Binding-site contacts:
Ligand atom C6 contacts residue PRO631 of chain 3.P at 3.6 Å (hydrophobic).
Ligand atom C8 contacts residue HIS630 of chain 3.P at 3.1 Å.
Ligand atom O4' contacts residue HIS630 of chain 3.P at 4.2 Å.
Ligand atom C2 contacts residue GLY639 of chain 3.P at 3.9 Å.
Ligand atom O2P contacts residue PRO631 of chain 3.P at 3.8 Å.
Ligand atom C2' contacts residue PRO419 of chain 3.P at 4.0 Å (hydrophobic).
Ligand atom N7 contacts residue ASP609 of chain 3.P at 4.1 Å.
Ligand atom C6 contacts residue GLY639 of chain 3.P at 3.8 Å.
Ligand atom N6 contacts residue PRO631 of chain 3.P at 3.8 Å.
Ligand atom O5' contacts residue PRO631 of chain 3.P at 4.0 Å.
Ligand atom C5 contacts residue PRO631 of chain 3.P at 4.1 Å (hydrophobic).
Ligand atom N7 contacts residue HIS630 of chain 3.P at 3.6 Å.
Ligand atom N6 contacts residue PRO633 of chain 3.P at 4.2 Å.
Ligand atom P contacts residue PHE629 of chain 3.P at 4.4 Å.
Ligand atom C2 contacts residue PRO631 of chain 3.P at 4.3 Å (hydrophobic).
Ligand atom N9 contacts residue PRO419 of chain 3.P at 4.2 Å.
Ligand atom N6 contacts residue GLY637 of chain 3.P at 4.0 Å.
Ligand atom O4' contacts residue PRO631 of chain 3.P at 4.1 Å.
Ligand atom N6 contacts residue GLY639 of chain 3.P at 2.9 Å (h-bond).
Ligand atom N6 contacts residue PHE638 of chain 3.P at 3.8 Å.
Ligand atom O2P contacts residue PHE629 of chain 3.P at 3.4 Å (h-bond).
Ligand atom N3 contacts residue PRO419 of chain 3.P at 4.2 Å.
Ligand atom N1 contacts residue VAL418 of chain 3.P at 3.8 Å.
Ligand atom C2 contacts residue PRO419 of chain 3.P at 4.2 Å (hydrophobic).
Ligand atom O2P contacts residue HIS628 of chain 3.P at 3.8 Å.
Ligand atom N9 contacts residue HIS630 of chain 3.P at 3.8 Å.
Ligand atom C6 contacts residue PRO419 of chain 3.P at 4.3 Å (hydrophobic).
Ligand atom N1 contacts residue PRO631 of chain 3.P at 3.8 Å.
Ligand atom N1 contacts residue PRO419 of chain 3.P at 4.2 Å.
Ligand atom N7 contacts residue SER632 of chain 3.P at 3.8 Å.
Ligand atom N1 contacts residue GLY639 of chain 3.P at 3.1 Å (h-bond).
Ligand atom N6 contacts residue SER632 of chain 3.P at 4.0 Å.
Ligand atom C6 contacts residue VAL418 of chain 3.P at 4.0 Å (hydrophobic).
Ligand atom C4 contacts residue PRO419 of chain 3.P at 4.0 Å (hydrophobic).
Ligand atom N6 contacts residue VAL418 of chain 3.P at 3.8 Å.
Ligand atom O5' contacts residue PHE629 of chain 3.P at 4.0 Å.
Ligand atom C1' contacts residue HIS630 of chain 3.P at 3.8 Å.
Ligand atom C8 contacts residue ASP609 of chain 3.P at 4.4 Å.
Ligand atom C5 contacts residue SER632 of chain 3.P at 4.4 Å.
Ligand atom C5 contacts residue PRO419 of chain 3.P at 4.2 Å (hydrophobic).

This small molecule binds to this protein.
Small molecule (SMILES): Nc1ncnc2c1ncn2[C@H]1C[C@H](O)[C@@H](COP(=O)(O)O)O1

Sequence of chain 3.P:
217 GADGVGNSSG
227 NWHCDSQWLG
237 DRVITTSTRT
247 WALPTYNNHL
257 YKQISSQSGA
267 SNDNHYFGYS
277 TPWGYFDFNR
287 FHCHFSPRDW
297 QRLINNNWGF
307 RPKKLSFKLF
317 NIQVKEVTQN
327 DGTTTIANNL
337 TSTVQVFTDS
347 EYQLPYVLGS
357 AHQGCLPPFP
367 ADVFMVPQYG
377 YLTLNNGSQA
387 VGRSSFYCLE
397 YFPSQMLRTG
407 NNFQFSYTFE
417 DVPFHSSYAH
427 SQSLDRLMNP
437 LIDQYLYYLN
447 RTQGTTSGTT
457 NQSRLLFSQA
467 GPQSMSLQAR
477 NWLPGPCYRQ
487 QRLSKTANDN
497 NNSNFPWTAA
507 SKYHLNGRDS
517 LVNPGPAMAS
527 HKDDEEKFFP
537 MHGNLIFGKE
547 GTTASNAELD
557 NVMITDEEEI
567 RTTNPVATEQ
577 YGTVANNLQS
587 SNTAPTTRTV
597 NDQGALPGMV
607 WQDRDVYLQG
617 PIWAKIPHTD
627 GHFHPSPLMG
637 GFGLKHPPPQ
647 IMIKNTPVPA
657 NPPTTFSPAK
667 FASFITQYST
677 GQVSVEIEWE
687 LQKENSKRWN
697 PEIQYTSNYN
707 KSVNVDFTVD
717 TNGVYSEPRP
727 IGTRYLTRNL